Sequence of chain 1.A:
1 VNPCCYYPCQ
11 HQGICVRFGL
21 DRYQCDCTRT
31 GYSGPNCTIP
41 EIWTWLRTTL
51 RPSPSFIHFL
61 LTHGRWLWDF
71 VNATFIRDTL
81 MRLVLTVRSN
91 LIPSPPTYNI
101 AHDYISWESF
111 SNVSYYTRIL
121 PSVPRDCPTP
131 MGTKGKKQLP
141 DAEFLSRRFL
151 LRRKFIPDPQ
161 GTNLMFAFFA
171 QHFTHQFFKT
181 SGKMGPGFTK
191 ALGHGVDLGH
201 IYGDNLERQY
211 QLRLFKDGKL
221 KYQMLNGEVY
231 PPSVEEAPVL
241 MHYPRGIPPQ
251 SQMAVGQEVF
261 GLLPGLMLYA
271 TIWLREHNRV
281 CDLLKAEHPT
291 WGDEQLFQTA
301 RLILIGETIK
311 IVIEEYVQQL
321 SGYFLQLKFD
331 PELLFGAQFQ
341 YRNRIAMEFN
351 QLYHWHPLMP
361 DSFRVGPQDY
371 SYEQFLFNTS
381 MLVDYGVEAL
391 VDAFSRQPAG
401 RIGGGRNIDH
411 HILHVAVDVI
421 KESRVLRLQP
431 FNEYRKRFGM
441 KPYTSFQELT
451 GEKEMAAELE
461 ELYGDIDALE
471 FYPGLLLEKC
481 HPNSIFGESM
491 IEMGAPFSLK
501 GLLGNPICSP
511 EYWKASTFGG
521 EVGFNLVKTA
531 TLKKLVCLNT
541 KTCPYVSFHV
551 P

Binding-site contacts:
Ligand atom C5 contacts residue NAG1 of chain 1.E at 3.7 Å.
Ligand atom C2 contacts residue ASN36 of chain 1.A at 3.9 Å.
Ligand atom C1 contacts residue TYR23 of chain 1.A at 3.5 Å (hydrophobic).
Ligand atom O5 contacts residue TYR23 of chain 1.A at 3.5 Å (h-bond).
Ligand atom O6 contacts residue NAG1 of chain 1.E at 4.4 Å.
Ligand atom C4 contacts residue NAG1 of chain 1.E at 3.9 Å.
Ligand atom C6 contacts residue NAG1 of chain 1.E at 3.6 Å.
Ligand atom C5 contacts residue TYR23 of chain 1.A at 4.2 Å (hydrophobic).
Ligand atom O5 contacts residue ASN36 of chain 1.A at 2.6 Å (h-bond).
Ligand atom C6 contacts residue PRO8 of chain 1.A at 4.5 Å (hydrophobic).
Ligand atom O4 contacts residue NAG1 of chain 1.E at 2.9 Å.
Ligand atom C8 contacts residue PRO35 of chain 1.A at 4.2 Å (hydrophobic).
Ligand atom O5 contacts residue PRO8 of chain 1.A at 4.3 Å.
Ligand atom O6 contacts residue PRO8 of chain 1.A at 4.2 Å.
Ligand atom O6 contacts residue ASN36 of chain 1.A at 4.1 Å.
Ligand atom C5 contacts residue ASN36 of chain 1.A at 4.0 Å.
Ligand atom C1 contacts residue ASN36 of chain 1.A at 2.7 Å.

This small molecule binds to this protein.
Small molecule (SMILES): CC(=O)N[C@@H]1[C@@H](O)[C@H](O)[C@@H](CO)O[C@H]1O